Binding-site contacts:
Ligand atom N2 contacts residue ASN600 of chain 1.A at 2.9 Å (h-bond).
Ligand atom O5 contacts residue ASN600 of chain 1.A at 2.4 Å (h-bond).
Ligand atom C5 contacts residue ASN600 of chain 1.A at 3.7 Å.
Ligand atom C7 contacts residue ASN600 of chain 1.A at 3.5 Å.
Ligand atom C2 contacts residue ASN600 of chain 1.A at 2.4 Å.
Ligand atom C4 contacts residue ASN600 of chain 1.A at 4.2 Å.
Ligand atom C1 contacts residue ASN600 of chain 1.A at 1.4 Å.
Ligand atom O7 contacts residue ASN600 of chain 1.A at 3.7 Å.
Ligand atom C3 contacts residue ASN600 of chain 1.A at 3.8 Å.
Ligand atom C8 contacts residue ASN600 of chain 1.A at 3.9 Å.

Sequence of chain 1.A:
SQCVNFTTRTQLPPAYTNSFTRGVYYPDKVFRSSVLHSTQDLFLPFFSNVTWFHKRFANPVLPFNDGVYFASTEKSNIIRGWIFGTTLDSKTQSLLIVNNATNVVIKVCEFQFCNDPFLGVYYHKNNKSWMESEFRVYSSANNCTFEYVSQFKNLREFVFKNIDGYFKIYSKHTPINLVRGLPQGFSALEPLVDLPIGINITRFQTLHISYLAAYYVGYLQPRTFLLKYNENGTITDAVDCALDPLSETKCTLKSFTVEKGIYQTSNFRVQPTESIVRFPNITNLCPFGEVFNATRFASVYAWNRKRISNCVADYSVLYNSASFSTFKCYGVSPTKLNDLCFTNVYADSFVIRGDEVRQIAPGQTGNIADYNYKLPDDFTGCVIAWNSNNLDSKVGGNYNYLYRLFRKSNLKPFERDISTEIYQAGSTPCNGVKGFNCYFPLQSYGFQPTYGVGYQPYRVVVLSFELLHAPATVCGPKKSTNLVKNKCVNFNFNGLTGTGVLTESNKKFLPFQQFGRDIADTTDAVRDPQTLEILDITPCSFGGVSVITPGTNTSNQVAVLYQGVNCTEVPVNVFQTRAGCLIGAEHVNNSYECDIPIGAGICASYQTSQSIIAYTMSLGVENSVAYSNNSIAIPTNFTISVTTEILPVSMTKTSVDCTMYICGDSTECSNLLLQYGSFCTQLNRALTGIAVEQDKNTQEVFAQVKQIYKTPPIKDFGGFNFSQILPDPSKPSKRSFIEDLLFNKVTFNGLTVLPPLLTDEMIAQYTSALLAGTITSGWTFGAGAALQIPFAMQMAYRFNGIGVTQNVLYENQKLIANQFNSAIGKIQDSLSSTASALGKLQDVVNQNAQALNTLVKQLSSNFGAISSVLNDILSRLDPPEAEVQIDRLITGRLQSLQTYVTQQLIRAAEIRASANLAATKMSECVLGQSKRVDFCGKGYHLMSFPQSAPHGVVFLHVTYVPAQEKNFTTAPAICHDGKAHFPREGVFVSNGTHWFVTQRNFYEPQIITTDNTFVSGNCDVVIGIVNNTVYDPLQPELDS

A small-molecule ligand and the protein it binds are described below.
Small molecule (SMILES): CC(=O)N[C@@H]1[C@@H](O)[C@H](O)[C@@H](CO)O[C@H]1O